This small molecule binds to this protein.
Small molecule (SMILES): O=C(O)COP(=O)(O)O

Binding-site contacts:
Ligand atom O1P contacts residue GLU242 of chain 3.B at 3.7 Å.
Ligand atom C1 contacts residue ARG264 of chain 3.B at 3.3 Å.
Ligand atom O2P contacts residue MN1 of chain 3.G at 3.9 Å.
Ligand atom O4P contacts residue GLU242 of chain 3.B at 3.6 Å (salt-bridge).
Ligand atom O4P contacts residue SER213 of chain 3.B at 4.3 Å.
Ligand atom O2 contacts residue THR298 of chain 3.B at 2.8 Å (h-bond).
Ligand atom O2 contacts residue VAL262 of chain 3.B at 3.9 Å.
Ligand atom O3P contacts residue SER213 of chain 3.B at 3.7 Å.
Ligand atom O3P contacts residue LYS240 of chain 3.B at 2.7 Å (salt-bridge).
Ligand atom C1 contacts residue MN1 of chain 3.G at 4.1 Å.
Ligand atom O4P contacts residue MN1 of chain 3.G at 1.8 Å.
Ligand atom C2 contacts residue MN1 of chain 3.G at 3.6 Å.
Ligand atom C2 contacts residue THR298 of chain 3.B at 3.1 Å.
Ligand atom O1 contacts residue ASP266 of chain 3.B at 3.4 Å (salt-bridge).
Ligand atom O2 contacts residue GLY265 of chain 3.B at 3.2 Å (h-bond).
Ligand atom O1 contacts residue GLU242 of chain 3.B at 3.7 Å.
Ligand atom P contacts residue LYS240 of chain 3.B at 4.1 Å.
Ligand atom C2 contacts residue GLY265 of chain 3.B at 3.9 Å.
Ligand atom O1P contacts residue MN1 of chain 3.G at 2.5 Å.
Ligand atom P contacts residue ASP266 of chain 3.B at 3.8 Å.
Ligand atom O1 contacts residue MN1 of chain 3.G at 3.8 Å.
Ligand atom P contacts residue K1 of chain 3.H at 4.2 Å.
Ligand atom O3P contacts residue ARG49 of chain 3.B at 3.1 Å (salt-bridge).
Ligand atom O1 contacts residue ALA263 of chain 3.B at 2.4 Å.
Ligand atom O2 contacts residue ALA263 of chain 3.B at 2.9 Å.
Ligand atom O2 contacts residue ALA297 of chain 3.B at 3.3 Å (h-bond).
Ligand atom O3P contacts residue ASP84 of chain 3.B at 3.8 Å.
Ligand atom C1 contacts residue ASP266 of chain 3.B at 4.2 Å.
Ligand atom O4P contacts residue ASP266 of chain 3.B at 3.0 Å (salt-bridge).
Ligand atom P contacts residue MN1 of chain 3.G at 2.7 Å.
Ligand atom O1 contacts residue ARG264 of chain 3.B at 3.0 Å (salt-bridge).
Ligand atom O1 contacts residue GLY265 of chain 3.B at 2.7 Å (h-bond).
Ligand atom O2 contacts residue ARG264 of chain 3.B at 2.8 Å (salt-bridge).
Ligand atom O4P contacts residue K1 of chain 3.H at 4.2 Å.
Ligand atom C1 contacts residue ALA263 of chain 3.B at 3.0 Å (hydrophobic).
Ligand atom O3P contacts residue K1 of chain 3.H at 2.9 Å.
Ligand atom C1 contacts residue THR298 of chain 3.B at 3.3 Å.
Ligand atom O1P contacts residue ASP266 of chain 3.B at 3.5 Å (salt-bridge).
Ligand atom O3P contacts residue MN1 of chain 3.G at 3.7 Å.
Ligand atom C1 contacts residue GLY265 of chain 3.B at 3.0 Å.

Sequence of chain 3.B:
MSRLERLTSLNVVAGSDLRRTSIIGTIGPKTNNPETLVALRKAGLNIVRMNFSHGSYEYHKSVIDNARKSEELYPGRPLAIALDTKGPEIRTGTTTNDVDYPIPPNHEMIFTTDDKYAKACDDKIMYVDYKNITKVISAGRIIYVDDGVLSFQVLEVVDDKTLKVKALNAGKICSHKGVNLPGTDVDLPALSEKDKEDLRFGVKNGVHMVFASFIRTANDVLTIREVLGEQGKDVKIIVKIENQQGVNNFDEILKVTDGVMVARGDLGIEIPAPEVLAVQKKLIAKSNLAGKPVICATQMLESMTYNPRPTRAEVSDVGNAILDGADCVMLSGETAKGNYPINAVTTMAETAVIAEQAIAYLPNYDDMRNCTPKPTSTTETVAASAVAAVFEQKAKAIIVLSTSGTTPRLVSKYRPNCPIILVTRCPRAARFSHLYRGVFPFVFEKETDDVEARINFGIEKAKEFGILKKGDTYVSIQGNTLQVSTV